The protein below binds the small molecule below.
Small molecule (SMILES): CC(=O)N[C@@H]1[C@@H](O)[C@H](O)[C@@H](CO)O[C@H]1O

Binding-site contacts:
Ligand atom C2 contacts residue ASN57 of chain 1.B at 2.5 Å.
Ligand atom C1 contacts residue ASN57 of chain 1.B at 1.4 Å.
Ligand atom C6 contacts residue NAG1 of chain 1.Q at 3.0 Å.
Ligand atom N2 contacts residue ASN57 of chain 1.B at 2.9 Å (h-bond).
Ligand atom C7 contacts residue ASN57 of chain 1.B at 3.8 Å.
Ligand atom O6 contacts residue NAG1 of chain 1.Q at 2.8 Å (h-bond).
Ligand atom C5 contacts residue NAG2 of chain 1.Q at 4.2 Å.
Ligand atom C4 contacts residue NAG2 of chain 1.Q at 4.0 Å.
Ligand atom O5 contacts residue ASN57 of chain 1.B at 2.4 Å (h-bond).
Ligand atom O5 contacts residue NAG2 of chain 1.Q at 4.0 Å.
Ligand atom C6 contacts residue NAG2 of chain 1.Q at 4.0 Å.
Ligand atom O6 contacts residue NAG2 of chain 1.Q at 4.0 Å.
Ligand atom C8 contacts residue ASN57 of chain 1.B at 4.1 Å.
Ligand atom C5 contacts residue ASN57 of chain 1.B at 3.7 Å.
Ligand atom C4 contacts residue ASN57 of chain 1.B at 4.2 Å.
Ligand atom O7 contacts residue ASN57 of chain 1.B at 4.3 Å.
Ligand atom C3 contacts residue ASN57 of chain 1.B at 3.8 Å.

Sequence of chain 1.B:
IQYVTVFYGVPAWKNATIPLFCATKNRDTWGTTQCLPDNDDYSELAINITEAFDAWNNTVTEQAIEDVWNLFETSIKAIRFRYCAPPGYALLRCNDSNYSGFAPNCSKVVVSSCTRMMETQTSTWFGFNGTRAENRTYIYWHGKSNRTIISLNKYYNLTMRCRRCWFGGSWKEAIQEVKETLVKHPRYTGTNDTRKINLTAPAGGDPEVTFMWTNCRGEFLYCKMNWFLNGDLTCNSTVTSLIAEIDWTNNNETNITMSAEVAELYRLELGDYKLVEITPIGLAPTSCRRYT